Binding-site contacts:
Ligand atom CG1 contacts residue PHE227 of chain 1.B at 3.8 Å (hydrophobic).
Ligand atom CG1 contacts residue CYS226 of chain 1.B at 3.7 Å (hydrophobic).
Ligand atom CE2 contacts residue ASP86 of chain 1.B at 3.7 Å.
Ligand atom CZ2 contacts residue ASP86 of chain 1.B at 3.7 Å.
Ligand atom CD2 contacts residue PHE227 of chain 1.B at 3.6 Å (hydrophobic).
Ligand atom CA contacts residue THR225 of chain 1.B at 3.4 Å.
Ligand atom CA contacts residue PHE227 of chain 1.B at 3.8 Å (hydrophobic).
Ligand atom O contacts residue CYS226 of chain 1.B at 3.0 Å.
Ligand atom O contacts residue PHE227 of chain 1.B at 3.9 Å.
Ligand atom CB contacts residue ASP86 of chain 1.B at 3.6 Å.
Ligand atom CB contacts residue PHE227 of chain 1.B at 3.8 Å (hydrophobic).
Ligand atom O contacts residue PHE227 of chain 1.B at 2.8 Å (h-bond).
Ligand atom CA contacts residue PHE227 of chain 1.B at 3.8 Å (hydrophobic).
Ligand atom CZ3 contacts residue ALA87 of chain 1.B at 3.8 Å (hydrophobic).
Ligand atom C contacts residue THR225 of chain 1.B at 3.5 Å.
Ligand atom O contacts residue VAL228 of chain 1.B at 3.8 Å.
Ligand atom N contacts residue THR225 of chain 1.B at 3.6 Å (h-bond).
Ligand atom CZ contacts residue ILE217 of chain 1.B at 4.0 Å (hydrophobic).
Ligand atom CD2 contacts residue ASP86 of chain 1.B at 3.6 Å.
Ligand atom C contacts residue THR225 of chain 1.B at 3.9 Å.
Ligand atom N contacts residue PHE227 of chain 1.B at 2.9 Å (h-bond).
Ligand atom CB contacts residue PHE227 of chain 1.B at 3.9 Å (hydrophobic).
Ligand atom CE3 contacts residue PHE227 of chain 1.B at 3.7 Å (hydrophobic).
Ligand atom CG2 contacts residue ASP222 of chain 1.B at 3.6 Å.
Ligand atom CD1 contacts residue ASP86 of chain 1.B at 3.8 Å.
Ligand atom CH2 contacts residue ALA87 of chain 1.B at 3.8 Å (hydrophobic).
Ligand atom N contacts residue PHE227 of chain 1.B at 3.7 Å.
Ligand atom CA contacts residue PHE227 of chain 1.B at 3.4 Å (hydrophobic).
Ligand atom CG contacts residue ASP86 of chain 1.B at 3.7 Å.
Ligand atom C contacts residue PHE227 of chain 1.B at 3.9 Å (hydrophobic).
Ligand atom CA contacts residue CYS226 of chain 1.B at 4.0 Å (hydrophobic).
Ligand atom CG1 contacts residue SER220 of chain 1.B at 3.7 Å.
Ligand atom CD2 contacts residue ILE217 of chain 1.B at 3.9 Å (hydrophobic).
Ligand atom NE1 contacts residue ASP86 of chain 1.B at 3.9 Å.
Ligand atom C contacts residue PHE227 of chain 1.B at 3.6 Å (hydrophobic).
Ligand atom O contacts residue THR225 of chain 1.B at 2.8 Å (h-bond).
Ligand atom OH contacts residue PRO3 of chain 1.B at 3.8 Å.
Ligand atom CH2 contacts residue PRO3 of chain 1.B at 3.8 Å (hydrophobic).
Ligand atom OH contacts residue ILE217 of chain 1.B at 3.9 Å.
Ligand atom CE2 contacts residue ILE217 of chain 1.B at 3.9 Å (hydrophobic).

Sequence of chain 1.B:
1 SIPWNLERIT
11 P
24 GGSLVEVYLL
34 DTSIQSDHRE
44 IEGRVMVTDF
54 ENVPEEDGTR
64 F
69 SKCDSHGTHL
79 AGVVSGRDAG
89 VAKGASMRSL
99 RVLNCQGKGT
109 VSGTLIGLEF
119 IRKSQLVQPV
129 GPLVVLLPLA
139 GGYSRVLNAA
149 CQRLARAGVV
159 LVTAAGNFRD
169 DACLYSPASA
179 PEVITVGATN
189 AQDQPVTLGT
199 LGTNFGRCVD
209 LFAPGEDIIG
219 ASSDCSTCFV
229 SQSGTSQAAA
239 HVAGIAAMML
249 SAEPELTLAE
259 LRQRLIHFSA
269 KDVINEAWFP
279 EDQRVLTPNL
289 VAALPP

The protein below binds the small molecule below.
Small molecule (SMILES): CC(=O)N[C@H](C(=O)N[C@H](C(=O)N[C@@H](Cc1ccccc1)C(=O)N[C@H](C(=O)N[C@@H](CO)C(=O)N[C@@H](CC1=CN=C2C=CC=CC12)C(=O)N[C@@H](CCC(=O)O)C(=O)N[C@@H](CCC(=O)O)C(=O)N[C@@H](Cc1ccc(O)cc1)C(=O)N[C@@H](CC(C)C)C(=O)N[C@@H](CC(=O)O)C(=O)N[C@@H](CC1=CN=C2C=CC=CC12)C(=O)N[C@H](C(N)=O)C(C)C)[C@@H](C)O)C(C)C)[C@@H](C)O